Sequence of chain 3.F:
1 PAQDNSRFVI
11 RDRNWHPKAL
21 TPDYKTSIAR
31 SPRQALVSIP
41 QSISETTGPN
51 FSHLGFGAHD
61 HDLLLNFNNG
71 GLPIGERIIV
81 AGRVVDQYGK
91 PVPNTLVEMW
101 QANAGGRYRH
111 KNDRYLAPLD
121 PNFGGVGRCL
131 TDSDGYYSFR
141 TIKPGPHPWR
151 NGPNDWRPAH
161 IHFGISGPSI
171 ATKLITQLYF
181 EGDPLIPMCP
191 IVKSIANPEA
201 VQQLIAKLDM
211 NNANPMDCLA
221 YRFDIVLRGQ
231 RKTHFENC

The small molecule below binds the protein below.
Small molecule (SMILES): O=[N+]([O-])c1ccc(O)c(O)c1

Sequence of chain 3.E:
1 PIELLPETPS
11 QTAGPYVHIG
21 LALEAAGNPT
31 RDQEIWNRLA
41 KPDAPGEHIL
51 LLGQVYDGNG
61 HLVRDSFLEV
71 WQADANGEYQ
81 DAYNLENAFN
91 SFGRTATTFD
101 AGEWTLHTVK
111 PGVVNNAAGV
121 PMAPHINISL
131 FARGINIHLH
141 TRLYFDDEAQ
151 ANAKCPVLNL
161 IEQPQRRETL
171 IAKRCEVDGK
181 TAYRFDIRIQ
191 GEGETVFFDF

Binding-site contacts:
Ligand atom O11 contacts residue PRO15 of chain 3.E at 3.5 Å.
Ligand atom C4 contacts residue ILE191 of chain 3.F at 3.8 Å (hydrophobic).
Ligand atom C5 contacts residue BME1 of chain 3.LA at 3.8 Å.
Ligand atom O7 contacts residue TYR108 of chain 3.F at 3.3 Å (h-bond).
Ligand atom C2 contacts residue FE1 of chain 3.VA at 3.1 Å.
Ligand atom O7 contacts residue ARG157 of chain 3.F at 3.5 Å.
Ligand atom O11 contacts residue TYR24 of chain 3.F at 2.5 Å (h-bond).
Ligand atom O11 contacts residue THR12 of chain 3.E at 3.7 Å.
Ligand atom C3 contacts residue ILE191 of chain 3.F at 3.6 Å (hydrophobic).
Ligand atom N9 contacts residue TRP149 of chain 3.F at 4.0 Å.
Ligand atom O8 contacts residue HIS162 of chain 3.F at 2.8 Å.
Ligand atom O7 contacts residue FE1 of chain 3.VA at 2.3 Å.
Ligand atom O10 contacts residue BME1 of chain 3.LA at 3.6 Å.
Ligand atom N9 contacts residue ILE191 of chain 3.F at 3.7 Å.
Ligand atom O7 contacts residue HIS160 of chain 3.F at 3.3 Å (h-bond).
Ligand atom O11 contacts residue ARG133 of chain 3.E at 3.9 Å.
Ligand atom O7 contacts residue HIS147 of chain 3.F at 3.7 Å.
Ligand atom O10 contacts residue TYR24 of chain 3.F at 3.7 Å.
Ligand atom C1 contacts residue ARG157 of chain 3.F at 3.7 Å.
Ligand atom O10 contacts residue TRP149 of chain 3.F at 3.5 Å.
Ligand atom O10 contacts residue ARG133 of chain 3.E at 3.7 Å.
Ligand atom O11 contacts residue GLY14 of chain 3.E at 3.8 Å.
Ligand atom C3 contacts residue PRO15 of chain 3.E at 3.5 Å (hydrophobic).
Ligand atom C2 contacts residue ARG157 of chain 3.F at 3.3 Å.
Ligand atom C3 contacts residue GLY14 of chain 3.E at 3.8 Å.
Ligand atom C3 contacts residue ARG157 of chain 3.F at 4.0 Å.
Ligand atom C6 contacts residue HIS147 of chain 3.F at 3.7 Å.
Ligand atom N9 contacts residue PRO15 of chain 3.E at 3.3 Å.
Ligand atom C6 contacts residue ARG157 of chain 3.F at 4.0 Å.
Ligand atom C5 contacts residue PRO15 of chain 3.E at 3.7 Å (hydrophobic).
Ligand atom C4 contacts residue PRO15 of chain 3.E at 3.3 Å (hydrophobic).
Ligand atom C1 contacts residue FE1 of chain 3.VA at 3.1 Å.
Ligand atom N9 contacts residue TYR24 of chain 3.F at 3.4 Å (h-bond).
Ligand atom O8 contacts residue FE1 of chain 3.VA at 2.4 Å.
Ligand atom O8 contacts residue ARG157 of chain 3.F at 2.9 Å (salt-bridge).
Ligand atom O8 contacts residue HIS160 of chain 3.F at 3.4 Å (h-bond).
Ligand atom O10 contacts residue PRO15 of chain 3.E at 3.8 Å.
Ligand atom C5 contacts residue TRP149 of chain 3.F at 3.8 Å (hydrophobic).
Ligand atom O8 contacts residue GLN177 of chain 3.F at 3.8 Å.
Ligand atom O11 contacts residue ILE191 of chain 3.F at 3.5 Å.